Sequence of chain 1.A:
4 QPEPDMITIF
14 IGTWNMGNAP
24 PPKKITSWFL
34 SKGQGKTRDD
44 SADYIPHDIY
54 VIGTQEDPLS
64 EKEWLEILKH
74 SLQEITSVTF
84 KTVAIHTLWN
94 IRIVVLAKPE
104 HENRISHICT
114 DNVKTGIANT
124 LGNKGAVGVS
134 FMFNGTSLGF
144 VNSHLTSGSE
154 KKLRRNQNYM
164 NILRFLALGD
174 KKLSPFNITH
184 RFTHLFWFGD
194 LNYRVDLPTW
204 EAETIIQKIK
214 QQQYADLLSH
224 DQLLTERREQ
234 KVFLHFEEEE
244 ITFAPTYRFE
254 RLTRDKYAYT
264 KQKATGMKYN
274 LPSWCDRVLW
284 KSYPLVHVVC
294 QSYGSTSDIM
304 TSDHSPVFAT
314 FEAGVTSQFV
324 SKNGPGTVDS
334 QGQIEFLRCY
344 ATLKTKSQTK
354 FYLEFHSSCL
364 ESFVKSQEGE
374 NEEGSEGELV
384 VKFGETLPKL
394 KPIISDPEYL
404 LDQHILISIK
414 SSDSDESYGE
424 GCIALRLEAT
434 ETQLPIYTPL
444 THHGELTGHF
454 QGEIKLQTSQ

A small-molecule ligand and the protein it binds are described below.
Small molecule (SMILES): CC(=O)N1CCN(CCCc2ccccc2)CC1

Binding-site contacts:
Ligand atom C11 contacts residue ILE108 of chain 1.A at 3.6 Å (hydrophobic).
Ligand atom C5 contacts residue THR85 of chain 1.A at 3.6 Å.
Ligand atom C4 contacts residue ILE111 of chain 1.A at 4.2 Å (hydrophobic).
Ligand atom C12 contacts residue GLU105 of chain 1.A at 4.1 Å.
Ligand atom C8 contacts residue VAL86 of chain 1.A at 4.2 Å (hydrophobic).
Ligand atom C13 contacts residue ILE111 of chain 1.A at 4.2 Å (hydrophobic).
Ligand atom C2 contacts residue VAL86 of chain 1.A at 4.1 Å (hydrophobic).
Ligand atom C11 contacts residue ILE111 of chain 1.A at 4.0 Å (hydrophobic).
Ligand atom N1 contacts residue THR85 of chain 1.A at 4.1 Å.
Ligand atom C7 contacts residue GLU105 of chain 1.A at 4.1 Å.
Ligand atom C9 contacts residue THR85 of chain 1.A at 4.0 Å.
Ligand atom C14 contacts residue VAL86 of chain 1.A at 4.1 Å (hydrophobic).
Ligand atom C9 contacts residue LYS84 of chain 1.A at 4.0 Å.
Ligand atom N1 contacts residue VAL86 of chain 1.A at 3.5 Å (h-bond).
Ligand atom C11 contacts residue GLU105 of chain 1.A at 3.4 Å.
Ligand atom C contacts residue ALA87 of chain 1.A at 4.1 Å (hydrophobic).
Ligand atom C9 contacts residue VAL86 of chain 1.A at 3.8 Å (hydrophobic).
Ligand atom O contacts residue ILE88 of chain 1.A at 3.0 Å (h-bond).
Ligand atom N contacts residue ALA87 of chain 1.A at 4.3 Å.
Ligand atom C8 contacts residue LYS84 of chain 1.A at 4.3 Å.
Ligand atom C12 contacts residue ILE111 of chain 1.A at 3.9 Å (hydrophobic).
Ligand atom C7 contacts residue THR85 of chain 1.A at 4.2 Å.
Ligand atom C10 contacts residue GLU105 of chain 1.A at 3.7 Å.
Ligand atom C9 contacts residue GLU105 of chain 1.A at 4.0 Å.
Ligand atom C1 contacts residue ALA87 of chain 1.A at 3.7 Å (hydrophobic).
Ligand atom C3 contacts residue THR85 of chain 1.A at 3.5 Å.
Ligand atom C3 contacts residue VAL86 of chain 1.A at 3.4 Å (hydrophobic).
Ligand atom C8 contacts residue GLU105 of chain 1.A at 4.0 Å.
Ligand atom C1 contacts residue VAL86 of chain 1.A at 4.1 Å (hydrophobic).
Ligand atom C1 contacts residue ILE88 of chain 1.A at 3.9 Å (hydrophobic).
Ligand atom N contacts residue VAL86 of chain 1.A at 3.8 Å.
Ligand atom C4 contacts residue VAL86 of chain 1.A at 3.3 Å (hydrophobic).
Ligand atom C contacts residue THR113 of chain 1.A at 3.8 Å.
Ligand atom C13 contacts residue VAL86 of chain 1.A at 3.5 Å (hydrophobic).
Ligand atom C8 contacts residue THR85 of chain 1.A at 3.5 Å.
Ligand atom C6 contacts residue GLU105 of chain 1.A at 4.3 Å.
Ligand atom C10 contacts residue ILE108 of chain 1.A at 3.8 Å (hydrophobic).
Ligand atom O contacts residue ALA87 of chain 1.A at 3.4 Å.
Ligand atom C4 contacts residue THR85 of chain 1.A at 3.5 Å.
Ligand atom C10 contacts residue VAL86 of chain 1.A at 3.9 Å (hydrophobic).